Sequence of chain 1.A:
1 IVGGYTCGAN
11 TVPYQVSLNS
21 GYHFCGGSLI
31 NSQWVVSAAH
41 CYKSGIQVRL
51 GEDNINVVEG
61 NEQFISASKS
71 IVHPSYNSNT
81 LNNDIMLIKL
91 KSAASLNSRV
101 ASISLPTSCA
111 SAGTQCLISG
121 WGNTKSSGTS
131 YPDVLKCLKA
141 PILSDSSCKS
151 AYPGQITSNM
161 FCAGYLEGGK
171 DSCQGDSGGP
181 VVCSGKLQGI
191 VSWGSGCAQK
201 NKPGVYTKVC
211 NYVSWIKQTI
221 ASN

Binding-site contacts:
Ligand atom C30 contacts residue GLY194 of chain 1.A at 3.8 Å.
Ligand atom C5 contacts residue TRP193 of chain 1.A at 3.7 Å (hydrophobic).
Ligand atom C29 contacts residue TRP193 of chain 1.A at 3.5 Å (hydrophobic).
Ligand atom C19 contacts residue GLY194 of chain 1.A at 3.4 Å.
Ligand atom O22 contacts residue GLN174 of chain 1.A at 3.0 Å.
Ligand atom O22 contacts residue SO41 of chain 1.C at 3.7 Å.
Ligand atom C18 contacts residue GLY194 of chain 1.A at 3.2 Å.
Ligand atom C31 contacts residue GLY196 of chain 1.A at 3.2 Å.
Ligand atom N1 contacts residue GLN155 of chain 1.A at 3.7 Å.
Ligand atom N14 contacts residue GLY194 of chain 1.A at 3.4 Å (h-bond).
Ligand atom C33 contacts residue SO41 of chain 1.C at 3.1 Å.
Ligand atom C26 contacts residue GLY194 of chain 1.A at 3.6 Å.
Ligand atom C2 contacts residue ASN79 of chain 1.A at 3.7 Å.
Ligand atom C19 contacts residue SER195 of chain 1.A at 3.6 Å.
Ligand atom C29 contacts residue SER172 of chain 1.A at 3.5 Å.
Ligand atom C28 contacts residue TRP193 of chain 1.A at 3.5 Å (hydrophobic).
Ligand atom C34 contacts residue SER177 of chain 1.A at 3.3 Å.
Ligand atom CL32 contacts residue SER172 of chain 1.A at 3.5 Å.
Ligand atom CL32 contacts residue VAL205 of chain 1.A at 3.4 Å.
Ligand atom CL32 contacts residue VAL191 of chain 1.A at 3.5 Å.
Ligand atom C28 contacts residue VAL191 of chain 1.A at 3.4 Å (hydrophobic).
Ligand atom O23 contacts residue SER195 of chain 1.A at 3.4 Å.
Ligand atom C6 contacts residue TRP193 of chain 1.A at 3.8 Å (hydrophobic).
Ligand atom O21 contacts residue CYS197 of chain 1.A at 3.4 Å (h-bond).
Ligand atom C6 contacts residue THR80 of chain 1.A at 3.1 Å.
Ligand atom C30 contacts residue TRP193 of chain 1.A at 3.7 Å (hydrophobic).
Ligand atom C34 contacts residue SO41 of chain 1.C at 3.4 Å.
Ligand atom C25 contacts residue GLY196 of chain 1.A at 3.6 Å.
Ligand atom C30 contacts residue GLY204 of chain 1.A at 3.7 Å.
Ligand atom C11 contacts residue GLY194 of chain 1.A at 3.6 Å.
Ligand atom C30 contacts residue ASP171 of chain 1.A at 3.7 Å.
Ligand atom C30 contacts residue SER172 of chain 1.A at 3.7 Å.
Ligand atom C13 contacts residue GLY194 of chain 1.A at 3.3 Å.
Ligand atom O23 contacts residue GLY194 of chain 1.A at 3.1 Å (h-bond).
Ligand atom CL32 contacts residue GLY204 of chain 1.A at 3.7 Å.
Ligand atom CL32 contacts residue TYR206 of chain 1.A at 3.2 Å.
Ligand atom C24 contacts residue GLN174 of chain 1.A at 3.8 Å.
Ligand atom C31 contacts residue GLY194 of chain 1.A at 3.5 Å.
Ligand atom C31 contacts residue SER172 of chain 1.A at 3.5 Å.
Ligand atom C3 contacts residue ASN79 of chain 1.A at 3.8 Å.

The small molecule below binds the protein below.
Small molecule (SMILES): O=C(C1CCN(c2ccncc2)CC1)N1CCN(S(=O)(=O)c2ccc3cc(Cl)ccc3c2)CC1